This small molecule binds to this protein.
Small molecule (SMILES): Cc1cc(C)c2c(CP(=O)(O)O)cc(=O)oc2c1

Binding-site contacts:
Ligand atom C01 contacts residue LEU138 of chain 1.A at 3.8 Å (hydrophobic).
Ligand atom C05 contacts residue PHE147 of chain 1.A at 3.8 Å (hydrophobic).
Ligand atom C17 contacts residue ARG79 of chain 1.A at 4.0 Å.
Ligand atom C18 contacts residue ARG79 of chain 1.A at 3.6 Å.
Ligand atom O15 contacts residue ALA146 of chain 1.A at 3.7 Å.
Ligand atom C18 contacts residue ALA146 of chain 1.A at 4.3 Å (hydrophobic).
Ligand atom C17 contacts residue GLY143 of chain 1.A at 4.3 Å.
Ligand atom O16 contacts residue PHE147 of chain 1.A at 3.5 Å (h-bond).
Ligand atom C01 contacts residue ARG79 of chain 1.A at 3.9 Å.
Ligand atom C02 contacts residue GLY143 of chain 1.A at 3.9 Å.
Ligand atom C14 contacts residue ALA146 of chain 1.A at 3.7 Å (hydrophobic).
Ligand atom C01 contacts residue GLY143 of chain 1.A at 3.5 Å.
Ligand atom C02 contacts residue PHE147 of chain 1.A at 3.7 Å (hydrophobic).
Ligand atom C08 contacts residue SER150 of chain 1.A at 4.2 Å.
Ligand atom C14 contacts residue SER150 of chain 1.A at 4.2 Å.
Ligand atom C01 contacts residue ALA75 of chain 1.A at 4.3 Å (hydrophobic).
Ligand atom C06 contacts residue ARG79 of chain 1.A at 4.3 Å.
Ligand atom C01 contacts residue PHE147 of chain 1.A at 4.2 Å (hydrophobic).
Ligand atom O16 contacts residue ALA146 of chain 1.A at 3.4 Å.
Ligand atom P09 contacts residue GLN82 of chain 1.A at 4.3 Å.
Ligand atom O11 contacts residue GLN82 of chain 1.A at 2.9 Å (h-bond).
Ligand atom C03 contacts residue ALA75 of chain 1.A at 4.3 Å (hydrophobic).
Ligand atom C17 contacts residue ALA146 of chain 1.A at 4.1 Å (hydrophobic).
Ligand atom C18 contacts residue PHE147 of chain 1.A at 3.6 Å (hydrophobic).
Ligand atom C05 contacts residue ALA78 of chain 1.A at 3.9 Å (hydrophobic).
Ligand atom C17 contacts residue PHE147 of chain 1.A at 3.7 Å (hydrophobic).
Ligand atom C05 contacts residue GLN82 of chain 1.A at 4.1 Å.
Ligand atom C18 contacts residue GLY143 of chain 1.A at 3.4 Å.
Ligand atom C02 contacts residue ARG79 of chain 1.A at 3.5 Å.
Ligand atom C13 contacts residue SER150 of chain 1.A at 3.5 Å.
Ligand atom C03 contacts residue ARG79 of chain 1.A at 3.6 Å.
Ligand atom C13 contacts residue ALA146 of chain 1.A at 4.2 Å (hydrophobic).
Ligand atom C14 contacts residue PHE147 of chain 1.A at 4.3 Å (hydrophobic).
Ligand atom C05 contacts residue ARG79 of chain 1.A at 4.3 Å.
Ligand atom C07 contacts residue SER150 of chain 1.A at 3.8 Å.
Ligand atom C04 contacts residue PHE147 of chain 1.A at 3.7 Å (hydrophobic).
Ligand atom C04 contacts residue ARG79 of chain 1.A at 3.9 Å.
Ligand atom C03 contacts residue PHE147 of chain 1.A at 3.9 Å (hydrophobic).
Ligand atom C06 contacts residue SER150 of chain 1.A at 4.4 Å.
Ligand atom C06 contacts residue PHE147 of chain 1.A at 4.1 Å (hydrophobic).

Sequence of chain 1.A:
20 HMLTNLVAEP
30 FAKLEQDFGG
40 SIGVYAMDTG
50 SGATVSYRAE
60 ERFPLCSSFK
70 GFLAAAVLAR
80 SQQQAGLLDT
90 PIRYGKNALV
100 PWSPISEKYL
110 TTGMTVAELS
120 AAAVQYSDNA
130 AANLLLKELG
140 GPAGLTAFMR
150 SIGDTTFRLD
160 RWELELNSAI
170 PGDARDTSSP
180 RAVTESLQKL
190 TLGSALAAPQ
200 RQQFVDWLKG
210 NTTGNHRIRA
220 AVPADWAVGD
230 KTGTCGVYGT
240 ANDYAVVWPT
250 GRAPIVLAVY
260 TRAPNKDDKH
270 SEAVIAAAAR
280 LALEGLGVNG